Sequence of chain 1.B:
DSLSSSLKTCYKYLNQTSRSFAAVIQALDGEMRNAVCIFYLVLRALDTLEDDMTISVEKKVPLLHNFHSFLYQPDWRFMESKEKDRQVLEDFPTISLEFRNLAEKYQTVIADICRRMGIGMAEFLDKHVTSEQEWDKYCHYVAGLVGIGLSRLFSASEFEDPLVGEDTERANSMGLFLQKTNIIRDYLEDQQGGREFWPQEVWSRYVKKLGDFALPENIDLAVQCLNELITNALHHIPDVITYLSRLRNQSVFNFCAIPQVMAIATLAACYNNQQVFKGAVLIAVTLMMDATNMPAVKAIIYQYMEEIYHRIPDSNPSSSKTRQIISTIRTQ

Binding-site contacts:
Ligand atom CAP contacts residue ARG67 of chain 1.B at 3.4 Å.
Ligand atom CAA contacts residue TYR266 of chain 1.B at 3.4 Å (hydrophobic).
Ligand atom CAH contacts residue VAL169 of chain 1.B at 3.5 Å (hydrophobic).
Ligand atom CBA contacts residue VAL169 of chain 1.B at 3.8 Å (hydrophobic).
Ligand atom OAV contacts residue LEU173 of chain 1.B at 3.8 Å.
Ligand atom CAY contacts residue VAL169 of chain 1.B at 3.8 Å (hydrophobic).
Ligand atom CAH contacts residue TYR63 of chain 1.B at 3.8 Å (hydrophobic).
Ligand atom CAJ contacts residue VAL169 of chain 1.B at 3.8 Å (hydrophobic).
Ligand atom CAE contacts residue VAL59 of chain 1.B at 3.8 Å (hydrophobic).
Ligand atom CAS contacts residue PHE44 of chain 1.B at 3.9 Å (hydrophobic).
Ligand atom NAU contacts residue VAL169 of chain 1.B at 3.8 Å.
Ligand atom CAN contacts residue LEU173 of chain 1.B at 3.9 Å (hydrophobic).
Ligand atom CAG contacts residue PHE278 of chain 1.B at 3.5 Å (hydrophobic).
Ligand atom CAA contacts residue PHE177 of chain 1.B at 3.7 Å (hydrophobic).
Ligand atom OAW contacts residue LEU201 of chain 1.B at 3.6 Å.
Ligand atom CAO contacts residue ARG67 of chain 1.B at 3.8 Å.
Ligand atom OAW contacts residue GLY198 of chain 1.B at 3.8 Å.
Ligand atom CAE contacts residue LEU173 of chain 1.B at 3.8 Å (hydrophobic).
Ligand atom CAR contacts residue ARG67 of chain 1.B at 3.5 Å.
Ligand atom CAA contacts residue CYS279 of chain 1.B at 3.7 Å (hydrophobic).
Ligand atom OAV contacts residue GLY170 of chain 1.B at 3.5 Å.
Ligand atom CAK contacts residue ALA166 of chain 1.B at 3.6 Å (hydrophobic).
Ligand atom CAZ contacts residue LEU201 of chain 1.B at 3.9 Å (hydrophobic).
Ligand atom CAK contacts residue VAL169 of chain 1.B at 3.7 Å (hydrophobic).
Ligand atom CAQ contacts residue ARG67 of chain 1.B at 3.8 Å.
Ligand atom CAI contacts residue PHE278 of chain 1.B at 3.8 Å (hydrophobic).
Ligand atom CAO contacts residue TYR63 of chain 1.B at 3.4 Å (hydrophobic).
Ligand atom CAX contacts residue TYR63 of chain 1.B at 3.8 Å (hydrophobic).
Ligand atom CAN contacts residue LEU201 of chain 1.B at 3.7 Å (hydrophobic).
Ligand atom CAE contacts residue TYR63 of chain 1.B at 3.7 Å (hydrophobic).
Ligand atom CAZ contacts residue VAL169 of chain 1.B at 3.7 Å (hydrophobic).
Ligand atom CAI contacts residue PHE44 of chain 1.B at 3.8 Å (hydrophobic).
Ligand atom CAI contacts residue TYR63 of chain 1.B at 3.9 Å (hydrophobic).
Ligand atom CAG contacts residue ILE48 of chain 1.B at 3.7 Å (hydrophobic).
Ligand atom OAB contacts residue LEU66 of chain 1.B at 3.9 Å.
Ligand atom CAG contacts residue VAL59 of chain 1.B at 3.7 Å (hydrophobic).
Ligand atom CAA contacts residue LEU173 of chain 1.B at 3.6 Å (hydrophobic).
Ligand atom CAR contacts residue ASP70 of chain 1.B at 3.2 Å.
Ligand atom CAL contacts residue MET197 of chain 1.B at 3.6 Å (hydrophobic).
Ligand atom CAF contacts residue TYR63 of chain 1.B at 3.7 Å (hydrophobic).

The small molecule below binds the protein below.
Small molecule (SMILES): COCCCOc1ccc(C#C[C@@]2(O)CN3CCC2CC3)c(Cc2ccccc2)n1